This small molecule binds to this protein.
Small molecule (SMILES): C[C@](O)(c1ccc(C(=O)N(C2CCC(c3cccnc3)CC2)C2CC2)cc1)C(F)(F)F

Sequence of chain 1.A:
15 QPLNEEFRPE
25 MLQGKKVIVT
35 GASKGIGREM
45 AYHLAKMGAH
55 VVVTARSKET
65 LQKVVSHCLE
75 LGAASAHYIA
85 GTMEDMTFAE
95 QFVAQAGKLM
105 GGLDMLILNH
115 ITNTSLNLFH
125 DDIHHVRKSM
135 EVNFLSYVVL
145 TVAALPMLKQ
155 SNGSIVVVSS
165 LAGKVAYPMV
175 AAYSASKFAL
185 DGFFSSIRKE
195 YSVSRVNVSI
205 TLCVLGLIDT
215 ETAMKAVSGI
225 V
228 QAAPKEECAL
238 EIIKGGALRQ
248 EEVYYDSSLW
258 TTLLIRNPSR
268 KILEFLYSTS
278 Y

Binding-site contacts:
Ligand atom C14 contacts residue NAP1 of chain 1.E at 3.9 Å.
Ligand atom C16 contacts residue TYR171 of chain 1.A at 3.7 Å (hydrophobic).
Ligand atom C14 contacts residue SER164 of chain 1.A at 4.0 Å.
Ligand atom O11 contacts residue SER164 of chain 1.A at 3.0 Å (h-bond).
Ligand atom C13 contacts residue LEU165 of chain 1.A at 3.7 Å (hydrophobic).
Ligand atom F24 contacts residue THR216 of chain 1.A at 4.0 Å.
Ligand atom C7 contacts residue TYR177 of chain 1.A at 3.4 Å (hydrophobic).
Ligand atom C8 contacts residue TYR177 of chain 1.A at 3.9 Å (hydrophobic).
Ligand atom C17 contacts residue TYR171 of chain 1.A at 3.8 Å (hydrophobic).
Ligand atom C14 contacts residue LEU211 of chain 1.A at 4.0 Å (hydrophobic).
Ligand atom C9 contacts residue TYR177 of chain 1.A at 3.9 Å (hydrophobic).
Ligand atom F25 contacts residue THR118 of chain 1.A at 3.5 Å.
Ligand atom C21 contacts residue ALA220 of chain 1.A at 4.0 Å (hydrophobic).
Ligand atom C5 contacts residue NAP1 of chain 1.E at 3.2 Å.
Ligand atom O11 contacts residue NAP1 of chain 1.E at 3.0 Å.
Ligand atom C30 contacts residue MET173 of chain 1.A at 3.8 Å (hydrophobic).
Ligand atom C14 contacts residue LEU209 of chain 1.A at 3.2 Å (hydrophobic).
Ligand atom F25 contacts residue LEU120 of chain 1.A at 3.1 Å.
Ligand atom O22 contacts residue THR216 of chain 1.A at 3.6 Å.
Ligand atom C9 contacts residue NAP1 of chain 1.E at 3.7 Å.
Ligand atom F23 contacts residue ALA220 of chain 1.A at 3.1 Å.
Ligand atom C31 contacts residue LEU120 of chain 1.A at 4.0 Å (hydrophobic).
Ligand atom C17 contacts residue VAL174 of chain 1.A at 4.0 Å (hydrophobic).
Ligand atom C1 contacts residue THR118 of chain 1.A at 3.8 Å.
Ligand atom F24 contacts residue ALA220 of chain 1.A at 4.0 Å.
Ligand atom C14 contacts residue GLY210 of chain 1.A at 3.7 Å.
Ligand atom C14 contacts residue LEU165 of chain 1.A at 3.8 Å (hydrophobic).
Ligand atom C18 contacts residue TYR171 of chain 1.A at 3.9 Å (hydrophobic).
Ligand atom C4 contacts residue ALA217 of chain 1.A at 4.0 Å (hydrophobic).
Ligand atom C29 contacts residue MET173 of chain 1.A at 3.8 Å (hydrophobic).
Ligand atom C6 contacts residue TYR177 of chain 1.A at 3.9 Å (hydrophobic).
Ligand atom O22 contacts residue ALA217 of chain 1.A at 3.4 Å.
Ligand atom F24 contacts residue THR118 of chain 1.A at 2.5 Å.
Ligand atom C4 contacts residue NAP1 of chain 1.E at 3.5 Å.
Ligand atom C21 contacts residue THR118 of chain 1.A at 3.5 Å.
Ligand atom F23 contacts residue THR216 of chain 1.A at 4.0 Å.
Ligand atom C13 contacts residue TYR171 of chain 1.A at 3.7 Å (hydrophobic).
Ligand atom F23 contacts residue ALA217 of chain 1.A at 3.9 Å.
Ligand atom C6 contacts residue NAP1 of chain 1.E at 4.0 Å.
Ligand atom O11 contacts residue TYR177 of chain 1.A at 3.1 Å (h-bond).